The small molecule below binds the protein below.
Small molecule (SMILES): C[C@H](NC(=O)[C@H](CCCN=C(N)N)NC(=O)CNC(=O)[C@@H]1CCCN1C(=O)CN)C(=O)N[C@H](C=O)Cc1ccccc1

Sequence of chain 1.A:
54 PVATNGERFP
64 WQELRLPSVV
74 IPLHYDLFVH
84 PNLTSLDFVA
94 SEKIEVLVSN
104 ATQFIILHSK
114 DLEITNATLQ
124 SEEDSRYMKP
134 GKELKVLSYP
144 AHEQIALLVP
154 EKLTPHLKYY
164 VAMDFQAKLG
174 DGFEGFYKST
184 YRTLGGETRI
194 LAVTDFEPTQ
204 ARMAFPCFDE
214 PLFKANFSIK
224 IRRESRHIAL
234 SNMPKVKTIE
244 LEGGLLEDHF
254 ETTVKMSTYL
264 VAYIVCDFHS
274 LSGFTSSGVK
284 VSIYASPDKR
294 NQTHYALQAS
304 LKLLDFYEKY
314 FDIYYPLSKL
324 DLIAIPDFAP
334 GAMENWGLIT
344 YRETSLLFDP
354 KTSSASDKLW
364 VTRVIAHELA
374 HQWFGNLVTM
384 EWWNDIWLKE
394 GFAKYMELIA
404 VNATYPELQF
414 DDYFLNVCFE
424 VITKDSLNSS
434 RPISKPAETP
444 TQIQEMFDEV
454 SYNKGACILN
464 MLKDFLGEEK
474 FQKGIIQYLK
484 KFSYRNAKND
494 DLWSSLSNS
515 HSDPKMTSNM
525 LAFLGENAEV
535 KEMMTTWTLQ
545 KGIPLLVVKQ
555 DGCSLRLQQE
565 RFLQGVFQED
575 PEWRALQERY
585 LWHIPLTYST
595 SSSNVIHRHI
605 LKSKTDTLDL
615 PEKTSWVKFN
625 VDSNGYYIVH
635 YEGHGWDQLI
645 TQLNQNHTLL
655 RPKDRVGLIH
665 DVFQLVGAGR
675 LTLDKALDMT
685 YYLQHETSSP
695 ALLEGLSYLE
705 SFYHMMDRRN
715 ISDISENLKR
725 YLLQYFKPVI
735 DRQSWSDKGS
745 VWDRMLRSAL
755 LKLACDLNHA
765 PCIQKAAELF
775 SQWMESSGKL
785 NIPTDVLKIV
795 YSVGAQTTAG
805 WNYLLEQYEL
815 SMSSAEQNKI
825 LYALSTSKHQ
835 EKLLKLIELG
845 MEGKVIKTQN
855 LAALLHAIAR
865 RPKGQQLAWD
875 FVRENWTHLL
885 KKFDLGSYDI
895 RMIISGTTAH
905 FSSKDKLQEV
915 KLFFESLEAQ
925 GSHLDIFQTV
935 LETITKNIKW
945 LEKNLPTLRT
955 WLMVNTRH

Binding-site contacts:
Ligand atom O contacts residue HIS370 of chain 1.A at 3.0 Å (h-bond).
Ligand atom NH2 contacts residue ASP451 of chain 1.A at 3.1 Å.
Ligand atom O contacts residue GLU371 of chain 1.A at 3.1 Å (salt-bridge).
Ligand atom CG contacts residue ALA335 of chain 1.A at 3.5 Å (hydrophobic).
Ligand atom CG contacts residue GLY334 of chain 1.A at 3.6 Å.
Ligand atom N contacts residue ALA335 of chain 1.A at 3.6 Å (h-bond).
Ligand atom N contacts residue ZN1 of chain 1.Q at 3.4 Å.
Ligand atom CD contacts residue TYR455 of chain 1.A at 3.1 Å (hydrophobic).
Ligand atom C contacts residue GLU393 of chain 1.A at 3.4 Å.
Ligand atom O contacts residue ZN1 of chain 1.Q at 2.0 Å.
Ligand atom O contacts residue HIS370 of chain 1.A at 2.6 Å (h-bond).
Ligand atom N contacts residue TYR455 of chain 1.A at 3.6 Å (h-bond).
Ligand atom C contacts residue TRP363 of chain 1.A at 3.6 Å (hydrophobic).
Ligand atom C contacts residue ZN1 of chain 1.Q at 2.4 Å.
Ligand atom CA contacts residue GLY334 of chain 1.A at 3.4 Å.
Ligand atom CD2 contacts residue ASN822 of chain 1.A at 3.3 Å.
Ligand atom CE2 contacts residue THR347 of chain 1.A at 3.4 Å.
Ligand atom CB contacts residue GLY334 of chain 1.A at 3.5 Å.
Ligand atom C contacts residue GLY334 of chain 1.A at 3.5 Å.
Ligand atom CA contacts residue TYR455 of chain 1.A at 3.0 Å (hydrophobic).
Ligand atom CB contacts residue SER348 of chain 1.A at 3.2 Å.
Ligand atom N contacts residue TRP363 of chain 1.A at 3.5 Å.
Ligand atom N contacts residue LYS392 of chain 1.A at 3.6 Å (salt-bridge).
Ligand atom O contacts residue HIS374 of chain 1.A at 3.1 Å (h-bond).
Ligand atom C contacts residue HIS370 of chain 1.A at 3.5 Å.
Ligand atom CB contacts residue GLY334 of chain 1.A at 3.5 Å.
Ligand atom O contacts residue TRP363 of chain 1.A at 3.4 Å.
Ligand atom O contacts residue ZN1 of chain 1.Q at 3.3 Å.
Ligand atom CA contacts residue GLU393 of chain 1.A at 3.0 Å.
Ligand atom CE2 contacts residue ASN822 of chain 1.A at 3.5 Å.
Ligand atom CA contacts residue TRP363 of chain 1.A at 3.5 Å (hydrophobic).
Ligand atom CB contacts residue TRP363 of chain 1.A at 3.6 Å (hydrophobic).
Ligand atom N contacts residue GLU200 of chain 1.A at 2.8 Å (salt-bridge).
Ligand atom N contacts residue GLU337 of chain 1.A at 2.8 Å (salt-bridge).
Ligand atom C contacts residue TYR455 of chain 1.A at 3.5 Å (hydrophobic).
Ligand atom NH2 contacts residue PHE450 of chain 1.A at 3.4 Å (h-bond).
Ligand atom N contacts residue GLY334 of chain 1.A at 3.2 Å.
Ligand atom O contacts residue TYR455 of chain 1.A at 3.4 Å.
Ligand atom N contacts residue GLU393 of chain 1.A at 3.2 Å (salt-bridge).
Ligand atom CA contacts residue ZN1 of chain 1.Q at 2.8 Å.